The small molecule below binds the protein below.
Small molecule (SMILES): CC(=O)N[C@@H]1[C@@H](O)[C@H](O)[C@@H](CO)O[C@H]1O

Sequence of chain 1.C:
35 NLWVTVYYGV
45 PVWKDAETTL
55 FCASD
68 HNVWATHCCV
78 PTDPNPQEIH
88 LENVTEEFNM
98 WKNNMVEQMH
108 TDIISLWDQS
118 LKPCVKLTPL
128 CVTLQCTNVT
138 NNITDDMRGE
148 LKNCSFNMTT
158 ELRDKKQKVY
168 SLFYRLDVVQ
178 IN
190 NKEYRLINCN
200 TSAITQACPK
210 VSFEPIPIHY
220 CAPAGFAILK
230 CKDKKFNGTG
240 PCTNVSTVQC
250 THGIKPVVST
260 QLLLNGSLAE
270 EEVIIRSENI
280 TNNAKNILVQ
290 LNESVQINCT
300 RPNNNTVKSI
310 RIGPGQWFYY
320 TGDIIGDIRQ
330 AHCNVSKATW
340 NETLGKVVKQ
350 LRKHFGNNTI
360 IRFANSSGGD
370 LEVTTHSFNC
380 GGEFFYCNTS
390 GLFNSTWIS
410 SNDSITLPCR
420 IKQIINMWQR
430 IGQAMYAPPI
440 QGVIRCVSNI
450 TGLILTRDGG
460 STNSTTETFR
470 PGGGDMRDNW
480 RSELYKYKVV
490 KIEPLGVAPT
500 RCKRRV

Binding-site contacts:
Ligand atom C3 contacts residue ASN291 of chain 1.C at 3.9 Å.
Ligand atom C1 contacts residue ASN291 of chain 1.C at 1.5 Å.
Ligand atom O7 contacts residue GLU270 of chain 1.C at 4.4 Å.
Ligand atom C7 contacts residue ASN291 of chain 1.C at 3.5 Å.
Ligand atom C5 contacts residue ASN291 of chain 1.C at 3.8 Å.
Ligand atom C4 contacts residue ASN291 of chain 1.C at 4.3 Å.
Ligand atom O5 contacts residue LYS345 of chain 1.C at 4.5 Å.
Ligand atom O7 contacts residue ASN291 of chain 1.C at 3.7 Å.
Ligand atom C2 contacts residue ASN291 of chain 1.C at 2.5 Å.
Ligand atom N2 contacts residue GLU292 of chain 1.C at 4.4 Å.
Ligand atom C1 contacts residue LYS345 of chain 1.C at 4.0 Å.
Ligand atom O5 contacts residue GLU270 of chain 1.C at 3.7 Å.
Ligand atom C5 contacts residue LYS345 of chain 1.C at 4.2 Å.
Ligand atom C2 contacts residue GLU270 of chain 1.C at 4.1 Å.
Ligand atom C3 contacts residue LYS345 of chain 1.C at 4.3 Å.
Ligand atom C8 contacts residue GLU292 of chain 1.C at 4.0 Å.
Ligand atom O5 contacts residue ASN291 of chain 1.C at 2.5 Å (h-bond).
Ligand atom O5 contacts residue GLU271 of chain 1.C at 4.1 Å.
Ligand atom C1 contacts residue GLU271 of chain 1.C at 4.5 Å.
Ligand atom C8 contacts residue ASN291 of chain 1.C at 4.0 Å.
Ligand atom C1 contacts residue GLU270 of chain 1.C at 3.9 Å.
Ligand atom N2 contacts residue ASN291 of chain 1.C at 2.9 Å (h-bond).